A small-molecule ligand and the protein it binds are described below.
Small molecule (SMILES): Cc1cc(C(N)=O)ccc1-n1nc(C(C)C)c2c(-n3cnc(-c4cnn(C)c4)c3)ccnc21

Binding-site contacts:
Ligand atom N15 contacts residue MET99 of chain 1.D at 3.5 Å (h-bond).
Ligand atom N33 contacts residue SER53 of chain 1.D at 3.6 Å.
Ligand atom C29 contacts residue PHE139 of chain 1.D at 3.7 Å (hydrophobic).
Ligand atom C13 contacts residue PHE139 of chain 1.D at 3.8 Å (hydrophobic).
Ligand atom C4 contacts residue GLY109 of chain 1.D at 3.9 Å.
Ligand atom N8 contacts residue TYR140 of chain 1.D at 2.6 Å (h-bond).
Ligand atom C31 contacts residue ASP94 of chain 1.D at 3.8 Å.
Ligand atom C23 contacts residue GLY136 of chain 1.D at 3.7 Å.
Ligand atom N8 contacts residue TRP163 of chain 1.D at 3.8 Å.
Ligand atom O32 contacts residue ALA56 of chain 1.D at 3.3 Å.
Ligand atom C7 contacts residue TYR140 of chain 1.D at 3.7 Å (hydrophobic).
Ligand atom N10 contacts residue TRP163 of chain 1.D at 3.6 Å.
Ligand atom C1 contacts residue GLY109 of chain 1.D at 3.8 Å.
Ligand atom N2 contacts residue PHE171 of chain 1.D at 3.7 Å.
Ligand atom C18 contacts residue PHE139 of chain 1.D at 3.8 Å (hydrophobic).
Ligand atom C6 contacts residue ILE105 of chain 1.D at 3.5 Å (hydrophobic).
Ligand atom C26 contacts residue MET99 of chain 1.D at 3.9 Å (hydrophobic).
Ligand atom O32 contacts residue THR185 of chain 1.D at 3.5 Å (h-bond).
Ligand atom C4 contacts residue PHE23 of chain 1.D at 3.5 Å (hydrophobic).
Ligand atom C16 contacts residue LEU104 of chain 1.D at 3.6 Å (hydrophobic).
Ligand atom N33 contacts residue ASP94 of chain 1.D at 2.8 Å (salt-bridge).
Ligand atom N3 contacts residue GLY109 of chain 1.D at 3.5 Å.
Ligand atom C6 contacts residue PHE171 of chain 1.D at 3.7 Å (hydrophobic).
Ligand atom C6 contacts residue LEU104 of chain 1.D at 3.5 Å (hydrophobic).
Ligand atom C25 contacts residue MET99 of chain 1.D at 3.6 Å (hydrophobic).
Ligand atom N20 contacts residue PHE139 of chain 1.D at 3.6 Å.
Ligand atom C9 contacts residue TYR140 of chain 1.D at 3.4 Å (hydrophobic).
Ligand atom C22 contacts residue TYR140 of chain 1.D at 3.8 Å (hydrophobic).
Ligand atom N19 contacts residue PHE139 of chain 1.D at 3.4 Å.
Ligand atom C4 contacts residue ALA112 of chain 1.D at 3.9 Å (hydrophobic).
Ligand atom N2 contacts residue ILE105 of chain 1.D at 3.5 Å (h-bond).
Ligand atom C6 contacts residue GLY109 of chain 1.D at 3.6 Å.
Ligand atom C17 contacts residue TRP163 of chain 1.D at 3.5 Å (hydrophobic).
Ligand atom C11 contacts residue LEU104 of chain 1.D at 3.5 Å (hydrophobic).
Ligand atom N2 contacts residue GLY109 of chain 1.D at 3.4 Å.
Ligand atom C1 contacts residue ILE105 of chain 1.D at 3.2 Å (hydrophobic).
Ligand atom C4 contacts residue TYR140 of chain 1.D at 3.7 Å (hydrophobic).
Ligand atom C11 contacts residue TRP163 of chain 1.D at 3.7 Å (hydrophobic).
Ligand atom C9 contacts residue TRP163 of chain 1.D at 3.5 Å (hydrophobic).
Ligand atom N8 contacts residue PHE23 of chain 1.D at 3.8 Å.

Sequence of chain 1.D:
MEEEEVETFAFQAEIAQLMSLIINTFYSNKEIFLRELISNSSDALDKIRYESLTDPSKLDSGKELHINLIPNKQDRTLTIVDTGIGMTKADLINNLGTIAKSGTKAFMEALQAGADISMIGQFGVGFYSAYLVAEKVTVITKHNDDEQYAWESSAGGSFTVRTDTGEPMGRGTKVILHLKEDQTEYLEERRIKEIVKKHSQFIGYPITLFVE